The protein below binds the small molecule below.
Small molecule (SMILES): OC[C@H]1O[C@H](O)[C@@H](O)[C@@H](O)[C@@H]1O

Sequence of chain 1.B:
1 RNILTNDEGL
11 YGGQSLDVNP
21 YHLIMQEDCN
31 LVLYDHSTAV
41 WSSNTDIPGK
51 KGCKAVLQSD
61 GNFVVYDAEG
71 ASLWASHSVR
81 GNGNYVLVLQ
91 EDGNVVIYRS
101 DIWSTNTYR

Binding-site contacts:
Ligand atom C4 contacts residue TYR34 of chain 1.B at 3.6 Å (hydrophobic).
Ligand atom C1 contacts residue ASP46 of chain 1.B at 4.3 Å.
Ligand atom O6 contacts residue ALA39 of chain 1.B at 4.3 Å.
Ligand atom C3 contacts residue GLN26 of chain 1.B at 4.1 Å.
Ligand atom O3 contacts residue GLN26 of chain 1.B at 3.4 Å (h-bond).
Ligand atom O2 contacts residue GLN26 of chain 1.B at 3.3 Å (h-bond).
Ligand atom C2 contacts residue ASN30 of chain 1.B at 4.3 Å.
Ligand atom O1 contacts residue ASN30 of chain 1.B at 4.4 Å.
Ligand atom O2 contacts residue ASP46 of chain 1.B at 3.9 Å.
Ligand atom O1 contacts residue ASP46 of chain 1.B at 3.0 Å.
Ligand atom O6 contacts residue SER42 of chain 1.B at 4.1 Å.
Ligand atom C6 contacts residue VAL32 of chain 1.B at 3.9 Å (hydrophobic).
Ligand atom O4 contacts residue GLN26 of chain 1.B at 4.5 Å.
Ligand atom C5 contacts residue ASN30 of chain 1.B at 3.9 Å.
Ligand atom C4 contacts residue GLN26 of chain 1.B at 4.0 Å.
Ligand atom O5 contacts residue ASP46 of chain 1.B at 4.5 Å.
Ligand atom O4 contacts residue TYR34 of chain 1.B at 2.8 Å (h-bond).
Ligand atom C4 contacts residue VAL32 of chain 1.B at 4.2 Å (hydrophobic).
Ligand atom C6 contacts residue ASN30 of chain 1.B at 3.8 Å.
Ligand atom C2 contacts residue GLN26 of chain 1.B at 4.3 Å.
Ligand atom O2 contacts residue ASN30 of chain 1.B at 3.4 Å (h-bond).
Ligand atom O4 contacts residue VAL32 of chain 1.B at 4.4 Å.
Ligand atom C1 contacts residue ASN30 of chain 1.B at 4.2 Å.
Ligand atom O5 contacts residue ASN30 of chain 1.B at 3.4 Å (h-bond).
Ligand atom C4 contacts residue ASN30 of chain 1.B at 3.9 Å.
Ligand atom O4 contacts residue ALA39 of chain 1.B at 4.3 Å.
Ligand atom O3 contacts residue TYR34 of chain 1.B at 3.7 Å.
Ligand atom C3 contacts residue TYR34 of chain 1.B at 4.3 Å (hydrophobic).
Ligand atom C6 contacts residue ALA39 of chain 1.B at 3.9 Å (hydrophobic).
Ligand atom O2 contacts residue ASP28 of chain 1.B at 3.6 Å (salt-bridge).
Ligand atom C6 contacts residue SER42 of chain 1.B at 4.2 Å.